Binding-site contacts:
Ligand atom C6 contacts residue MET417 of chain 1.A at 4.3 Å (hydrophobic).
Ligand atom N2 contacts residue MET417 of chain 1.A at 4.4 Å.
Ligand atom C3 contacts residue ASN346 of chain 1.A at 3.7 Å.
Ligand atom C7 contacts residue ASN346 of chain 1.A at 3.7 Å.
Ligand atom C7 contacts residue LEU319 of chain 1.A at 4.4 Å (hydrophobic).
Ligand atom C6 contacts residue TYR360 of chain 1.A at 3.7 Å (hydrophobic).
Ligand atom C8 contacts residue SER359 of chain 1.A at 3.5 Å.
Ligand atom C1 contacts residue GLY345 of chain 1.A at 4.0 Å.
Ligand atom C2 contacts residue ASN346 of chain 1.A at 2.4 Å.
Ligand atom N2 contacts residue ASN346 of chain 1.A at 2.8 Å (h-bond).
Ligand atom O7 contacts residue LEU319 of chain 1.A at 4.0 Å.
Ligand atom C1 contacts residue SER359 of chain 1.A at 3.6 Å.
Ligand atom C1 contacts residue ASN346 of chain 1.A at 1.4 Å.
Ligand atom C2 contacts residue SER359 of chain 1.A at 3.4 Å.
Ligand atom O7 contacts residue ASN346 of chain 1.A at 4.5 Å.
Ligand atom O5 contacts residue ASN346 of chain 1.A at 2.4 Å (h-bond).
Ligand atom O5 contacts residue SER359 of chain 1.A at 3.5 Å.
Ligand atom C4 contacts residue ASN346 of chain 1.A at 4.2 Å.
Ligand atom C5 contacts residue ASN346 of chain 1.A at 3.7 Å.
Ligand atom N2 contacts residue SER359 of chain 1.A at 3.9 Å.
Ligand atom C2 contacts residue MET417 of chain 1.A at 4.2 Å (hydrophobic).
Ligand atom C7 contacts residue SER359 of chain 1.A at 4.0 Å.
Ligand atom C7 contacts residue MET417 of chain 1.A at 3.9 Å (hydrophobic).
Ligand atom O6 contacts residue ALA344 of chain 1.A at 3.9 Å.
Ligand atom C8 contacts residue TYR312 of chain 1.A at 3.8 Å (hydrophobic).
Ligand atom O7 contacts residue MET417 of chain 1.A at 3.2 Å.
Ligand atom O6 contacts residue TYR360 of chain 1.A at 2.8 Å (h-bond).
Ligand atom C8 contacts residue ASN346 of chain 1.A at 4.4 Å.
Ligand atom O6 contacts residue GLY345 of chain 1.A at 3.9 Å.
Ligand atom O5 contacts residue TYR360 of chain 1.A at 4.2 Å.
Ligand atom O6 contacts residue LYS361 of chain 1.A at 4.2 Å.
Ligand atom O5 contacts residue GLY345 of chain 1.A at 3.5 Å (h-bond).

A small-molecule ligand and the protein it binds are described below.
Small molecule (SMILES): CC(=O)N[C@H]1[C@@H](O[C@H]2[C@H](O)[C@@H](NC(C)=O)CO[C@@H]2CO)O[C@H](CO)[C@@H](O)[C@@H]1O

Sequence of chain 1.A:
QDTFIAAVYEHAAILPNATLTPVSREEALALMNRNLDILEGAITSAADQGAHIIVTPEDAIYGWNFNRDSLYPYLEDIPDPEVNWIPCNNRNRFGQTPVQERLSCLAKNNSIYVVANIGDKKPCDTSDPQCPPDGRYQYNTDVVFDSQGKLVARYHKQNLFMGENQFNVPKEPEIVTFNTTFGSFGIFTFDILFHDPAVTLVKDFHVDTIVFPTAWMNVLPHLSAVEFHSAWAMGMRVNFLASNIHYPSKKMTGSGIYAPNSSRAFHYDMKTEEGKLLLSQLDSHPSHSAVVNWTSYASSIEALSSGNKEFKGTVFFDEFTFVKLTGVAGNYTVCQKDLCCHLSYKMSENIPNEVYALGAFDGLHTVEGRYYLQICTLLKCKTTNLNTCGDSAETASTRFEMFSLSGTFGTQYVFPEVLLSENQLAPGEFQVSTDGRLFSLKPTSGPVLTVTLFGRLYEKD